Sequence of chain 1.A:
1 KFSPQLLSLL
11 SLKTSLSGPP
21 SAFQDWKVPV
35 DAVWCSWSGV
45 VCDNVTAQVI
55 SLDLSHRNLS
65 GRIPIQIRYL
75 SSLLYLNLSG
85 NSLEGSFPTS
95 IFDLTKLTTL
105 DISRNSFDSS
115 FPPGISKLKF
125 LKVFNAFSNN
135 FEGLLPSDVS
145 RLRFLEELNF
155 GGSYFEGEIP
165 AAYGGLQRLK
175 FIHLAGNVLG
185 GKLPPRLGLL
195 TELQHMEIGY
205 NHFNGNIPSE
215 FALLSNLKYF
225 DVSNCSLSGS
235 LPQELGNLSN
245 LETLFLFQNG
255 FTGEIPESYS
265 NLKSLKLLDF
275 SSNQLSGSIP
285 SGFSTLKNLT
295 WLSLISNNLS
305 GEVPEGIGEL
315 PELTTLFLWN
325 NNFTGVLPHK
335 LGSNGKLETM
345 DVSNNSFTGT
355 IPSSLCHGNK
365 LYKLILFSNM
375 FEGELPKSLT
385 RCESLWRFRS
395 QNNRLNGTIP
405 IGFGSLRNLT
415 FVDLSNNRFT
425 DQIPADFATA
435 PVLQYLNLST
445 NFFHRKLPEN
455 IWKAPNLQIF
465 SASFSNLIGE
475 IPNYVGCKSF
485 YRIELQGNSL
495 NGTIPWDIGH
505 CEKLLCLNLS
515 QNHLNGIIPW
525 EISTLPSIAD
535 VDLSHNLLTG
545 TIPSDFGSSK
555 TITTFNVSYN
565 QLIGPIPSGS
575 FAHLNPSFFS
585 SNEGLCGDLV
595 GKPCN

A protein and the small-molecule ligand that binds it are described below.
Small molecule (SMILES): CC(=O)N[C@@H]1[C@@H](O)[C@H](O)[C@@H](CO)O[C@H]1O

Binding-site contacts:
Ligand atom C7 contacts residue GLY496 of chain 1.A at 4.1 Å.
Ligand atom C8 contacts residue GLY496 of chain 1.A at 3.6 Å.
Ligand atom C4 contacts residue ASN495 of chain 1.A at 4.2 Å.
Ligand atom C7 contacts residue ASN495 of chain 1.A at 3.4 Å.
Ligand atom N2 contacts residue GLU474 of chain 1.A at 3.6 Å (salt-bridge).
Ligand atom C7 contacts residue GLU474 of chain 1.A at 4.2 Å.
Ligand atom C5 contacts residue ASN495 of chain 1.A at 3.7 Å.
Ligand atom O7 contacts residue ASN495 of chain 1.A at 3.3 Å (h-bond).
Ligand atom O5 contacts residue ASN495 of chain 1.A at 2.4 Å (h-bond).
Ligand atom N2 contacts residue ASN495 of chain 1.A at 3.1 Å (h-bond).
Ligand atom C1 contacts residue ASN495 of chain 1.A at 1.5 Å.
Ligand atom C2 contacts residue ASN495 of chain 1.A at 2.5 Å.
Ligand atom O7 contacts residue GLY496 of chain 1.A at 4.2 Å.
Ligand atom C3 contacts residue ASN495 of chain 1.A at 3.9 Å.
Ligand atom C8 contacts residue GLU474 of chain 1.A at 3.3 Å.